Sequence of chain 1.B:
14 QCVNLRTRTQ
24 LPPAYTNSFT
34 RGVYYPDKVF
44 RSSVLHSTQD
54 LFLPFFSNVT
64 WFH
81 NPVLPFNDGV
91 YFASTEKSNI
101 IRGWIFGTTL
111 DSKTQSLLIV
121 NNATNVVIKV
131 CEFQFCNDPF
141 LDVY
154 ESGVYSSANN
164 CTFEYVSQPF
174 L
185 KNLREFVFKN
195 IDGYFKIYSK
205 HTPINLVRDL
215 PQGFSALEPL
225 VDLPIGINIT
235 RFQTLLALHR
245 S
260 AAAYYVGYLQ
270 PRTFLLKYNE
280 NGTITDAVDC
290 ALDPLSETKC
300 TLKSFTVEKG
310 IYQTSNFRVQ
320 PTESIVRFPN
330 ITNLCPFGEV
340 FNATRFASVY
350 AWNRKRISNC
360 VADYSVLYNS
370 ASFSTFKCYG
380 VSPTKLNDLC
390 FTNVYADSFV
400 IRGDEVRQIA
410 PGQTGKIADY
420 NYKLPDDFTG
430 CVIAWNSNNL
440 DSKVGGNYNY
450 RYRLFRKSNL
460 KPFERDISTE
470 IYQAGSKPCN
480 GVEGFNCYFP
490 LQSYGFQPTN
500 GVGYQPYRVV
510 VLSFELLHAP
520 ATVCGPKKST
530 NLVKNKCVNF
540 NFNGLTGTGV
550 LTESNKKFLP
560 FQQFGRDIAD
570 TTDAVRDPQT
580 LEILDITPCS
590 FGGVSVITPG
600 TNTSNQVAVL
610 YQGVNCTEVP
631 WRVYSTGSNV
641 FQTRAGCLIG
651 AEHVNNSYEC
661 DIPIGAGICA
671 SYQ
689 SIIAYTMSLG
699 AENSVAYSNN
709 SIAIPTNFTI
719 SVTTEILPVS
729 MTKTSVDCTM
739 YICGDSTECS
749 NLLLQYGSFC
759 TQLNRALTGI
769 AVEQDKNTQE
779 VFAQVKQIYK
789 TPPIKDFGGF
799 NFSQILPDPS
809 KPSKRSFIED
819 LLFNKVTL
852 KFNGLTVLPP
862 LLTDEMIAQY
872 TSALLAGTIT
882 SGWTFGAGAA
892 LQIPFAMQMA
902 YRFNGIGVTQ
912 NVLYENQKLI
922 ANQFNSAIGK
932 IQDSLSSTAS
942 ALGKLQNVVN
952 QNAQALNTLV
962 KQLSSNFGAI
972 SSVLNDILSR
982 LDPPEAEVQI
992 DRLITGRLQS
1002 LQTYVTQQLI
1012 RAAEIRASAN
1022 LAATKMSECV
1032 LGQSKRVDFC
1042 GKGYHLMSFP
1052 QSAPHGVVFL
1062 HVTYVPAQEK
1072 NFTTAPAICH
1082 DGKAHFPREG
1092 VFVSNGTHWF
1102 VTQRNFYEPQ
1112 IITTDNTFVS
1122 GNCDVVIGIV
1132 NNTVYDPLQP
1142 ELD

Binding-site contacts:
Ligand atom C2 contacts residue ASN707 of chain 1.A at 2.4 Å.
Ligand atom C1 contacts residue ASN707 of chain 1.A at 1.4 Å.
Ligand atom O7 contacts residue ILE1128 of chain 1.A at 4.4 Å.
Ligand atom O6 contacts residue ASP794 of chain 1.B at 4.2 Å.
Ligand atom O7 contacts residue GLY1129 of chain 1.A at 3.8 Å.
Ligand atom O5 contacts residue ASN707 of chain 1.A at 2.4 Å (h-bond).
Ligand atom N2 contacts residue ASN707 of chain 1.A at 2.9 Å (h-bond).
Ligand atom C8 contacts residue ASN707 of chain 1.A at 3.8 Å.
Ligand atom C3 contacts residue ASN707 of chain 1.A at 3.8 Å.
Ligand atom C5 contacts residue ASN707 of chain 1.A at 3.6 Å.
Ligand atom O7 contacts residue ASN707 of chain 1.A at 4.4 Å.
Ligand atom O5 contacts residue ASP794 of chain 1.B at 4.1 Å.
Ligand atom C4 contacts residue ASN707 of chain 1.A at 4.2 Å.
Ligand atom C7 contacts residue ASN707 of chain 1.A at 3.5 Å.

Sequence of chain 1.A:
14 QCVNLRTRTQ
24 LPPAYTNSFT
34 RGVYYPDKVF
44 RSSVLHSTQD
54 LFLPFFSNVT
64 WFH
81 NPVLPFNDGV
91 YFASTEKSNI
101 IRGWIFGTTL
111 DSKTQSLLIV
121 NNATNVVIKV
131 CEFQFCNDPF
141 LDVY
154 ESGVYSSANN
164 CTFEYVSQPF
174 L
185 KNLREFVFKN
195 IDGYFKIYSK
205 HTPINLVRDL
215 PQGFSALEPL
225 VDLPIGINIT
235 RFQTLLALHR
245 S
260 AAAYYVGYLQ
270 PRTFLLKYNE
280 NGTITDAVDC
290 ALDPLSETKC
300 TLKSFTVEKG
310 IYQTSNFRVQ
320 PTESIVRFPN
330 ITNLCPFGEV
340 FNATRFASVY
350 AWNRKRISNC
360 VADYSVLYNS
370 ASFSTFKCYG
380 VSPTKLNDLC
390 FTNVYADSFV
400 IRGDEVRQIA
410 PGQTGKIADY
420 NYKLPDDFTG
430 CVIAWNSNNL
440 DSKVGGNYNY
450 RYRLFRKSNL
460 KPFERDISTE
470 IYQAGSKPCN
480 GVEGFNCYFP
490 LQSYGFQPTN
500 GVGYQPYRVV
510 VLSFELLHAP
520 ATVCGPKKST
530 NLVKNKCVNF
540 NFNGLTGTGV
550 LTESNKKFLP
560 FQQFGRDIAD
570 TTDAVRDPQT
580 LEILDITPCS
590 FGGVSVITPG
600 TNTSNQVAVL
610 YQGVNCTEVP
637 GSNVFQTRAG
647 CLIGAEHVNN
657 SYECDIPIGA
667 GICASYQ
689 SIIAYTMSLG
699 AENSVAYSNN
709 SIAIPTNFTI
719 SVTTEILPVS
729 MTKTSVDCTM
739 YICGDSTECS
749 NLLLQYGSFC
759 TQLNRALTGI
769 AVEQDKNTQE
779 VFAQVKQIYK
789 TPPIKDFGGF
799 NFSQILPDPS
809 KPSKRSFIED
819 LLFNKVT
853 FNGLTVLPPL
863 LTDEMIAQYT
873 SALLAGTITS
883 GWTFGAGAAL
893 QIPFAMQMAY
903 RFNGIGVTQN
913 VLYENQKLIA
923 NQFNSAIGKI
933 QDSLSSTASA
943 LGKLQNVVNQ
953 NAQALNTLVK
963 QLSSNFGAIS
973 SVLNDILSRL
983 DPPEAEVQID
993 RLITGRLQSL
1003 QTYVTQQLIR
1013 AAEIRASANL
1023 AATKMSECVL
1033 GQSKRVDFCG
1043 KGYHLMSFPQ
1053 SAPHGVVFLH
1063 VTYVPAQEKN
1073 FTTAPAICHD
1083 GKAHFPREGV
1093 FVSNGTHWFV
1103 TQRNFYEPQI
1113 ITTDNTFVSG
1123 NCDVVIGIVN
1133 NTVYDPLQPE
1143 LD

A protein and the small-molecule ligand that binds it are described below.
Small molecule (SMILES): CC(=O)N[C@H]1[C@H](O[C@H]2[C@H](O)[C@@H](NC(C)=O)CO[C@@H]2CO)O[C@H](CO)[C@@H](O)[C@@H]1O